Binding-site contacts:
Ligand atom N3A contacts residue ALA24 of chain 57.C at 3.8 Å.
Ligand atom C4C contacts residue VAL188 of chain 57.A at 3.7 Å (hydrophobic).
Ligand atom C2A contacts residue TYR152 of chain 57.A at 3.6 Å (hydrophobic).
Ligand atom N2 contacts residue MET221 of chain 57.A at 3.4 Å (h-bond).
Ligand atom C3B contacts residue TYR152 of chain 57.A at 3.7 Å (hydrophobic).
Ligand atom C5C contacts residue VAL191 of chain 57.A at 3.8 Å (hydrophobic).
Ligand atom N3A contacts residue PHE186 of chain 57.A at 4.0 Å.
Ligand atom C1B contacts residue VAL188 of chain 57.A at 3.8 Å (hydrophobic).
Ligand atom C5A contacts residue VAL176 of chain 57.A at 3.6 Å (hydrophobic).
Ligand atom N3A contacts residue TYR152 of chain 57.A at 3.5 Å.
Ligand atom O1B contacts residue ILE104 of chain 57.A at 3.9 Å.
Ligand atom C4B contacts residue PHE186 of chain 57.A at 3.6 Å (hydrophobic).
Ligand atom C5B contacts residue TYR128 of chain 57.A at 4.0 Å (hydrophobic).
Ligand atom N3A contacts residue PRO174 of chain 57.A at 3.7 Å.
Ligand atom C6B contacts residue TYR128 of chain 57.A at 3.3 Å (hydrophobic).
Ligand atom C5A contacts residue ALA150 of chain 57.A at 4.0 Å (hydrophobic).
Ligand atom C5C contacts residue VAL188 of chain 57.A at 4.1 Å (hydrophobic).
Ligand atom C1C contacts residue LEU106 of chain 57.A at 4.0 Å (hydrophobic).
Ligand atom C2A contacts residue PHE186 of chain 57.A at 3.3 Å (hydrophobic).
Ligand atom C5B contacts residue PHE186 of chain 57.A at 3.9 Å (hydrophobic).
Ligand atom C5A contacts residue PHE186 of chain 57.A at 3.5 Å (hydrophobic).
Ligand atom C4 contacts residue LEU106 of chain 57.A at 3.5 Å (hydrophobic).
Ligand atom C5 contacts residue MET221 of chain 57.A at 3.6 Å (hydrophobic).
Ligand atom C4A contacts residue PRO174 of chain 57.A at 3.1 Å (hydrophobic).
Ligand atom C1C contacts residue TYR128 of chain 57.A at 3.9 Å (hydrophobic).
Ligand atom O1A contacts residue PHE186 of chain 57.A at 3.0 Å.
Ligand atom C3B contacts residue VAL188 of chain 57.A at 3.8 Å (hydrophobic).
Ligand atom C5B contacts residue MET224 of chain 57.A at 3.8 Å (hydrophobic).
Ligand atom C1C contacts residue MET221 of chain 57.A at 4.0 Å (hydrophobic).
Ligand atom C6B contacts residue ILE104 of chain 57.A at 3.6 Å (hydrophobic).
Ligand atom C2C contacts residue MET221 of chain 57.A at 4.0 Å (hydrophobic).
Ligand atom C2B contacts residue VAL188 of chain 57.A at 3.5 Å (hydrophobic).
Ligand atom C1B contacts residue TYR128 of chain 57.A at 3.6 Å (hydrophobic).
Ligand atom O1B contacts residue TYR128 of chain 57.A at 3.4 Å (h-bond).
Ligand atom C4C contacts residue VAL191 of chain 57.A at 3.0 Å (hydrophobic).
Ligand atom C3C contacts residue TYR128 of chain 57.A at 3.4 Å (hydrophobic).
Ligand atom C2C contacts residue TYR197 of chain 57.A at 3.7 Å (hydrophobic).
Ligand atom C4B contacts residue TYR152 of chain 57.A at 3.8 Å (hydrophobic).
Ligand atom C1B contacts residue ILE104 of chain 57.A at 4.0 Å (hydrophobic).
Ligand atom O1 contacts residue MET221 of chain 57.A at 2.5 Å (h-bond).

Sequence of chain 57.C:
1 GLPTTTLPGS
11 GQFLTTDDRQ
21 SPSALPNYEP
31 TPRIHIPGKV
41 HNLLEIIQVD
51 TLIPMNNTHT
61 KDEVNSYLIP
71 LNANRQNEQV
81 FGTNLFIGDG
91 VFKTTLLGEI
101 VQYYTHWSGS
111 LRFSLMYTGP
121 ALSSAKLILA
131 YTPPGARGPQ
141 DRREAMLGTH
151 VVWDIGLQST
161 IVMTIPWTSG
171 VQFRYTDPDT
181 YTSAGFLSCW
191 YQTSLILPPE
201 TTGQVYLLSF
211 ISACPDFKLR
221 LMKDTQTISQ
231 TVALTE

Sequence of chain 57.A:
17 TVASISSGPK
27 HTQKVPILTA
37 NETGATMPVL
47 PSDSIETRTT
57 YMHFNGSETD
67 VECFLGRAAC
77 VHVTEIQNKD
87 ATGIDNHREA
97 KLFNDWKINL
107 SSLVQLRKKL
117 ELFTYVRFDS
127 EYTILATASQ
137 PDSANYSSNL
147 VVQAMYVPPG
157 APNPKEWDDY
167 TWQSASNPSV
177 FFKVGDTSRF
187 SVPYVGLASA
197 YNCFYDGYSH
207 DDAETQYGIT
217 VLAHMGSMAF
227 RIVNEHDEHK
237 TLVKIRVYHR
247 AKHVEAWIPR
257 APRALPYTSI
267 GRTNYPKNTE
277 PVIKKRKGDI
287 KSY

A protein and the small-molecule ligand that binds it are described below.
Small molecule (SMILES): Cc1cc(CCCCCOc2ccc(C3=NCCO3)cc2)on1